Sequence of chain 31.C:
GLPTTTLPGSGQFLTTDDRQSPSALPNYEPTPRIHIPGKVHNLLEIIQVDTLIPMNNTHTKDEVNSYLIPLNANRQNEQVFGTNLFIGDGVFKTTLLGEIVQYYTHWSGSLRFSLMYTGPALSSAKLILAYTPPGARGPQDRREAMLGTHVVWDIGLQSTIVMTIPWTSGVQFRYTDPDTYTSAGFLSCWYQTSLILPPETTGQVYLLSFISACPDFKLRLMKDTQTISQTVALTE

This protein binds this small molecule.
Small molecule (SMILES): OCCOCOCc1cc(CCCCCOc2c(Cl)cc(C3=NCCO3)cc2Cl)on1

Sequence of chain 35.A:
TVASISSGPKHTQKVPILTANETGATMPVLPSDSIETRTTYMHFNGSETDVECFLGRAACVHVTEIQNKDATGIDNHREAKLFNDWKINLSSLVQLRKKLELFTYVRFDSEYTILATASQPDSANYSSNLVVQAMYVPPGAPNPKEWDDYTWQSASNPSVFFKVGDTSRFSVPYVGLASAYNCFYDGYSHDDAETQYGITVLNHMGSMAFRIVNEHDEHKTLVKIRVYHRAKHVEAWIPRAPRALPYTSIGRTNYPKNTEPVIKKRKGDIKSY

Binding-site contacts:
Ligand atom C1C contacts residue TYR128 of chain 35.A at 3.5 Å (hydrophobic).
Ligand atom CL2 contacts residue ILE104 of chain 35.A at 3.1 Å.
Ligand atom C3D contacts residue LEU116 of chain 35.A at 3.6 Å (hydrophobic).
Ligand atom O1B contacts residue TYR152 of chain 35.A at 3.8 Å.
Ligand atom C4B contacts residue PHE186 of chain 35.A at 3.4 Å (hydrophobic).
Ligand atom O1D contacts residue SER107 of chain 35.A at 3.2 Å.
Ligand atom N3A contacts residue PRO174 of chain 35.A at 3.6 Å (h-bond).
Ligand atom C4C contacts residue TYR128 of chain 35.A at 3.5 Å (hydrophobic).
Ligand atom N2 contacts residue MET221 of chain 35.A at 3.5 Å (h-bond).
Ligand atom O1A contacts residue PHE186 of chain 35.A at 2.9 Å.
Ligand atom C5B contacts residue TYR152 of chain 35.A at 3.8 Å (hydrophobic).
Ligand atom CL2 contacts residue MET224 of chain 35.A at 2.9 Å.
Ligand atom C6B contacts residue TYR152 of chain 35.A at 3.8 Å (hydrophobic).
Ligand atom C5A contacts residue PHE186 of chain 35.A at 3.5 Å (hydrophobic).
Ligand atom C2A contacts residue PHE186 of chain 35.A at 3.3 Å (hydrophobic).
Ligand atom C5A contacts residue ALA150 of chain 35.A at 3.2 Å (hydrophobic).
Ligand atom O1 contacts residue MET221 of chain 35.A at 3.1 Å (h-bond).
Ligand atom C4 contacts residue LEU106 of chain 35.A at 2.5 Å (hydrophobic).
Ligand atom C4A contacts residue VAL176 of chain 35.A at 3.7 Å (hydrophobic).
Ligand atom C3C contacts residue ILE104 of chain 35.A at 3.6 Å (hydrophobic).
Ligand atom C5 contacts residue LEU106 of chain 35.A at 3.5 Å (hydrophobic).
Ligand atom C4A contacts residue SER175 of chain 35.A at 3.8 Å.
Ligand atom C1B contacts residue VAL188 of chain 35.A at 3.8 Å (hydrophobic).
Ligand atom C3B contacts residue MET224 of chain 35.A at 3.4 Å (hydrophobic).
Ligand atom C2D contacts residue SER107 of chain 35.A at 3.8 Å.
Ligand atom C31 contacts residue LEU106 of chain 35.A at 3.8 Å (hydrophobic).
Ligand atom C5C contacts residue VAL188 of chain 35.A at 2.9 Å (hydrophobic).
Ligand atom C31 contacts residue ASN219 of chain 35.A at 3.8 Å.
Ligand atom N2 contacts residue ASN219 of chain 35.A at 3.4 Å (h-bond).
Ligand atom O1A contacts residue ALA150 of chain 35.A at 3.8 Å.
Ligand atom CL1 contacts residue LEU25 of chain 35.C at 3.5 Å.
Ligand atom C6B contacts residue VAL188 of chain 35.A at 3.8 Å (hydrophobic).
Ligand atom N3A contacts residue ALA24 of chain 35.C at 3.6 Å.
Ligand atom CL1 contacts residue VAL188 of chain 35.A at 3.5 Å.
Ligand atom C3B contacts residue PHE186 of chain 35.A at 3.7 Å (hydrophobic).
Ligand atom C3 contacts residue LEU106 of chain 35.A at 3.4 Å (hydrophobic).
Ligand atom C4A contacts residue PRO174 of chain 35.A at 3.3 Å (hydrophobic).
Ligand atom C1B contacts residue TYR152 of chain 35.A at 3.8 Å (hydrophobic).
Ligand atom C2B contacts residue MET224 of chain 35.A at 3.6 Å (hydrophobic).
Ligand atom C5A contacts residue VAL176 of chain 35.A at 3.2 Å (hydrophobic).

Sequence of chain 35.C:
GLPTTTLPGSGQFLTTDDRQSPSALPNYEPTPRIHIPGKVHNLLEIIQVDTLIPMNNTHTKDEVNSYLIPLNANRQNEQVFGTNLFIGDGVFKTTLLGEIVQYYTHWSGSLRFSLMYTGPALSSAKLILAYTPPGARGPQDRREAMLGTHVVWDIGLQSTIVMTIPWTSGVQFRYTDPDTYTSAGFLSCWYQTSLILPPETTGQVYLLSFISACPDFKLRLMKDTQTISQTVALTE